Sequence of chain 2.A:
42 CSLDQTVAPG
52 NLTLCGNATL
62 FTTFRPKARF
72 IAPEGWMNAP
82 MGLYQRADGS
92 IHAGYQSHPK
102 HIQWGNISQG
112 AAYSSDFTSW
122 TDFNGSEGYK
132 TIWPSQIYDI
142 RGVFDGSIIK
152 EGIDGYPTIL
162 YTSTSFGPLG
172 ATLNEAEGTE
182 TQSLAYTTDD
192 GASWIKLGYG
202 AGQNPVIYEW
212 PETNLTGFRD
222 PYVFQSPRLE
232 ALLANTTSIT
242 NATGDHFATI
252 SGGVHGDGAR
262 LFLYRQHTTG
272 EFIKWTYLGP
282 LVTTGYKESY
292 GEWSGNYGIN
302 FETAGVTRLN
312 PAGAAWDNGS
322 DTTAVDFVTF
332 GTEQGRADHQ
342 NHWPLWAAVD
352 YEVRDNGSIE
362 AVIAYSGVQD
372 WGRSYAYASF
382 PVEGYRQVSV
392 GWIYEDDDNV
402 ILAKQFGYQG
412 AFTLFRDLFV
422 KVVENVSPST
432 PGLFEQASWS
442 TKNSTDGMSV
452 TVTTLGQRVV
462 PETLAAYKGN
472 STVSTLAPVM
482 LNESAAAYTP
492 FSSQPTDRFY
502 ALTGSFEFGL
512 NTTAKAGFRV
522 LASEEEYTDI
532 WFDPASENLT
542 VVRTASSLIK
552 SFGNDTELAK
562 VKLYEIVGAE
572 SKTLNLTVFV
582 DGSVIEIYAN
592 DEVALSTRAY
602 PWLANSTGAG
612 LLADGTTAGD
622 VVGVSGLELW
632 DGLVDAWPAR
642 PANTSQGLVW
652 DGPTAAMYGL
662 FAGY

A protein and the small-molecule ligand that binds it are described below.
Small molecule (SMILES): CC(=O)N[C@@H]1[C@@H](O)[C@H](O)[C@@H](CO)O[C@H]1O

Binding-site contacts:
Ligand atom C1 contacts residue ASN125 of chain 2.A at 1.5 Å.
Ligand atom N2 contacts residue ASN125 of chain 2.A at 3.1 Å (h-bond).
Ligand atom C4 contacts residue ASN125 of chain 2.A at 4.3 Å.
Ligand atom C7 contacts residue ASN125 of chain 2.A at 3.7 Å.
Ligand atom O7 contacts residue ASN125 of chain 2.A at 3.8 Å.
Ligand atom C2 contacts residue ASN125 of chain 2.A at 2.6 Å.
Ligand atom C3 contacts residue ASN125 of chain 2.A at 3.9 Å.
Ligand atom C5 contacts residue ASN125 of chain 2.A at 3.6 Å.
Ligand atom O5 contacts residue ASN125 of chain 2.A at 2.4 Å (h-bond).